Sequence of chain 1.A:
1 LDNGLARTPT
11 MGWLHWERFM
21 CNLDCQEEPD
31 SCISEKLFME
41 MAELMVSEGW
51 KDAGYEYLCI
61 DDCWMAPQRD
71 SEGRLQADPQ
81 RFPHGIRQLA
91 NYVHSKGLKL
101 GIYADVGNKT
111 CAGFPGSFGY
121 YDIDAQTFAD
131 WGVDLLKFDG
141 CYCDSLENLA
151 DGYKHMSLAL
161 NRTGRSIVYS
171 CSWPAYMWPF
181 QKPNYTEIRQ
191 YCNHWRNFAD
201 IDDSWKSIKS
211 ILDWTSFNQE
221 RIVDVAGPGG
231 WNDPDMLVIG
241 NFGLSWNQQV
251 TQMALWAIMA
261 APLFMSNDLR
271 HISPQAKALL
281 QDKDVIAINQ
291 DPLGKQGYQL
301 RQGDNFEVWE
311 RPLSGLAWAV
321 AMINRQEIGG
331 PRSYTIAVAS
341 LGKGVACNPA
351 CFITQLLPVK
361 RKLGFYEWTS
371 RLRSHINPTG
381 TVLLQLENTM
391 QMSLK

The small molecule below binds the protein below.
Small molecule (SMILES): OC[C@H]1O[C@H](O)[C@H](O)[C@@H](O)[C@H]1O

Binding-site contacts:
Ligand atom O2 contacts residue TYR298 of chain 1.A at 4.4 Å.
Ligand atom C1 contacts residue LYS343 of chain 1.A at 4.4 Å.
Ligand atom C2 contacts residue GLN219 of chain 1.A at 4.4 Å.
Ligand atom C5 contacts residue ASP224 of chain 1.A at 4.1 Å.
Ligand atom O4 contacts residue ASP224 of chain 1.A at 4.1 Å.
Ligand atom O3 contacts residue GLN219 of chain 1.A at 3.8 Å.
Ligand atom C4 contacts residue GLU220 of chain 1.A at 4.3 Å.
Ligand atom C4 contacts residue ASP224 of chain 1.A at 3.9 Å.
Ligand atom C3 contacts residue GLU220 of chain 1.A at 3.2 Å.
Ligand atom O4 contacts residue TYR298 of chain 1.A at 3.9 Å.
Ligand atom C6 contacts residue ASP224 of chain 1.A at 3.1 Å.
Ligand atom O6 contacts residue ASP224 of chain 1.A at 4.1 Å.
Ligand atom O3 contacts residue GLU220 of chain 1.A at 2.6 Å (salt-bridge).
Ligand atom O6 contacts residue TYR298 of chain 1.A at 4.4 Å.
Ligand atom O2 contacts residue GLU220 of chain 1.A at 3.8 Å.
Ligand atom O5 contacts residue LYS343 of chain 1.A at 3.8 Å.
Ligand atom O5 contacts residue TYR298 of chain 1.A at 3.6 Å.
Ligand atom C2 contacts residue GLU220 of chain 1.A at 4.1 Å.
Ligand atom O2 contacts residue GLN219 of chain 1.A at 3.8 Å.
Ligand atom O6 contacts residue LYS343 of chain 1.A at 3.8 Å.
Ligand atom C2 contacts residue TYR298 of chain 1.A at 4.0 Å (hydrophobic).
Ligand atom C1 contacts residue TYR298 of chain 1.A at 3.9 Å (hydrophobic).
Ligand atom O4 contacts residue VAL223 of chain 1.A at 3.3 Å.